Binding-site contacts:
Ligand atom C10 contacts residue TRP30 of chain 1.A at 3.9 Å (hydrophobic).
Ligand atom C22 contacts residue LEU2 of chain 1.A at 4.3 Å (hydrophobic).
Ligand atom C18 contacts residue ILE18 of chain 1.A at 3.7 Å (hydrophobic).
Ligand atom C22 contacts residue ILE18 of chain 1.A at 3.6 Å (hydrophobic).
Ligand atom C10 contacts residue GLY29 of chain 1.A at 4.5 Å.
Ligand atom C7 contacts residue LEU2 of chain 1.A at 3.5 Å (hydrophobic).
Ligand atom C11 contacts residue TRP30 of chain 1.A at 2.8 Å (hydrophobic).
Ligand atom O2 contacts residue LEU2 of chain 1.A at 3.5 Å.
Ligand atom C19 contacts residue ILE18 of chain 1.A at 4.4 Å (hydrophobic).
Ligand atom C1 contacts residue LEU2 of chain 1.A at 4.1 Å (hydrophobic).
Ligand atom C11 contacts residue GLY29 of chain 1.A at 3.3 Å.
Ligand atom C17 contacts residue LEU2 of chain 1.A at 4.2 Å (hydrophobic).
Ligand atom O2 contacts residue PHE5 of chain 1.A at 3.6 Å.
Ligand atom O1 contacts residue PHE5 of chain 1.A at 4.3 Å.
Ligand atom N contacts residue LEU2 of chain 1.A at 4.5 Å.
Ligand atom C7 contacts residue ILE18 of chain 1.A at 4.0 Å (hydrophobic).
Ligand atom C23 contacts residue LEU2 of chain 1.A at 4.4 Å (hydrophobic).
Ligand atom C5 contacts residue LEU2 of chain 1.A at 4.2 Å (hydrophobic).
Ligand atom C6 contacts residue LEU2 of chain 1.A at 3.6 Å (hydrophobic).
Ligand atom C13 contacts residue TRP30 of chain 1.A at 4.5 Å (hydrophobic).
Ligand atom C4 contacts residue TRP30 of chain 1.A at 3.8 Å (hydrophobic).
Ligand atom C21 contacts residue ILE18 of chain 1.A at 4.0 Å (hydrophobic).
Ligand atom C22 contacts residue ALA17 of chain 1.A at 4.1 Å (hydrophobic).
Ligand atom C20 contacts residue ILE18 of chain 1.A at 4.5 Å (hydrophobic).
Ligand atom C3 contacts residue GLY29 of chain 1.A at 4.2 Å.
Ligand atom C23 contacts residue ILE18 of chain 1.A at 3.5 Å (hydrophobic).
Ligand atom C9 contacts residue PHE5 of chain 1.A at 4.4 Å (hydrophobic).
Ligand atom C1 contacts residue ILE18 of chain 1.A at 4.1 Å (hydrophobic).
Ligand atom C18 contacts residue LEU2 of chain 1.A at 3.7 Å (hydrophobic).
Ligand atom C8 contacts residue ILE18 of chain 1.A at 4.1 Å (hydrophobic).
Ligand atom C12 contacts residue LEU2 of chain 1.A at 4.0 Å (hydrophobic).
Ligand atom C3 contacts residue TRP30 of chain 1.A at 4.0 Å (hydrophobic).
Ligand atom C9 contacts residue LEU2 of chain 1.A at 4.3 Å (hydrophobic).
Ligand atom C2 contacts residue GLY29 of chain 1.A at 4.2 Å.
Ligand atom C19 contacts residue LEU2 of chain 1.A at 3.9 Å (hydrophobic).
Ligand atom C8 contacts residue SER22 of chain 1.A at 4.2 Å.

Sequence of chain 1.A:
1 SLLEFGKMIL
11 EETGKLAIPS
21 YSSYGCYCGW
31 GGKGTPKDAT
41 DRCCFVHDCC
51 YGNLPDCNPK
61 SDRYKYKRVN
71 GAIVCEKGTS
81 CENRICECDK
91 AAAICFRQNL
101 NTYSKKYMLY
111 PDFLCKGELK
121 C

The protein below binds the small molecule below.
Small molecule (SMILES): CC1(C)Cc2c(-c3ccccc3)c(-c3ccc(Cl)cc3)c(CC(=O)O)n2C1